A small-molecule ligand and the protein it binds are described below.
Small molecule (SMILES): OC[C@@H](O)C(O)[C@@H](O)CO

Binding-site contacts:
Ligand atom C2 contacts residue GLU180 of chain 1.B at 4.0 Å.
Ligand atom O2 contacts residue HIS219 of chain 1.B at 3.7 Å.
Ligand atom O1 contacts residue HIS219 of chain 1.B at 3.2 Å (h-bond).
Ligand atom C4 contacts residue ASP291 of chain 1.B at 3.9 Å.
Ligand atom C2 contacts residue ASP291 of chain 1.B at 4.0 Å.
Ligand atom C3 contacts residue CO1 of chain 1.I at 3.7 Å.
Ligand atom C4 contacts residue GLU180 of chain 1.B at 3.4 Å.
Ligand atom O1 contacts residue ASP254 of chain 1.B at 3.3 Å (salt-bridge).
Ligand atom O2 contacts residue CO1 of chain 1.I at 2.3 Å.
Ligand atom C2 contacts residue TRP136 of chain 1.B at 3.6 Å (hydrophobic).
Ligand atom O2 contacts residue GLU180 of chain 1.B at 3.4 Å (salt-bridge).
Ligand atom O2 contacts residue GLU216 of chain 1.B at 3.1 Å (salt-bridge).
Ligand atom O2 contacts residue CO1 of chain 1.J at 3.6 Å.
Ligand atom O3 contacts residue CO1 of chain 1.I at 3.8 Å.
Ligand atom O4 contacts residue ASP244 of chain 1.B at 3.5 Å (salt-bridge).
Ligand atom O5 contacts residue THR89 of chain 1.B at 4.0 Å.
Ligand atom O5 contacts residue PHE93 of chain 1.B at 3.9 Å.
Ligand atom O2 contacts residue ASP291 of chain 1.B at 3.0 Å (salt-bridge).
Ligand atom O3 contacts residue TRP15 of chain 1.B at 3.4 Å (h-bond).
Ligand atom O1 contacts residue LYS182 of chain 1.B at 2.9 Å (salt-bridge).
Ligand atom O3 contacts residue ASP291 of chain 1.B at 2.9 Å (salt-bridge).
Ligand atom C2 contacts residue CO1 of chain 1.I at 3.5 Å.
Ligand atom O1 contacts residue TRP136 of chain 1.B at 3.8 Å.
Ligand atom O4 contacts residue GLU180 of chain 1.B at 2.5 Å (salt-bridge).
Ligand atom C1 contacts residue PHE25 of chain 1.A at 3.9 Å (hydrophobic).
Ligand atom O5 contacts residue HIS53 of chain 1.B at 2.9 Å (h-bond).
Ligand atom C5 contacts residue HIS53 of chain 1.B at 3.2 Å.
Ligand atom O4 contacts residue ASP291 of chain 1.B at 3.1 Å (salt-bridge).
Ligand atom C1 contacts residue TRP136 of chain 1.B at 3.5 Å (hydrophobic).
Ligand atom O1 contacts residue CO1 of chain 1.J at 2.7 Å.
Ligand atom C4 contacts residue CO1 of chain 1.I at 3.5 Å.
Ligand atom C1 contacts residue CO1 of chain 1.J at 3.9 Å.
Ligand atom C3 contacts residue TRP136 of chain 1.B at 3.7 Å (hydrophobic).
Ligand atom C5 contacts residue THR89 of chain 1.B at 4.1 Å.
Ligand atom C5 contacts residue TRP136 of chain 1.B at 4.0 Å (hydrophobic).
Ligand atom C3 contacts residue ASP291 of chain 1.B at 3.7 Å.
Ligand atom O4 contacts residue CO1 of chain 1.I at 2.5 Å.
Ligand atom C1 contacts residue LYS182 of chain 1.B at 4.0 Å.
Ligand atom O5 contacts residue TRP136 of chain 1.B at 3.4 Å.
Ligand atom C4 contacts residue TRP136 of chain 1.B at 3.8 Å (hydrophobic).

Sequence of chain 1.B:
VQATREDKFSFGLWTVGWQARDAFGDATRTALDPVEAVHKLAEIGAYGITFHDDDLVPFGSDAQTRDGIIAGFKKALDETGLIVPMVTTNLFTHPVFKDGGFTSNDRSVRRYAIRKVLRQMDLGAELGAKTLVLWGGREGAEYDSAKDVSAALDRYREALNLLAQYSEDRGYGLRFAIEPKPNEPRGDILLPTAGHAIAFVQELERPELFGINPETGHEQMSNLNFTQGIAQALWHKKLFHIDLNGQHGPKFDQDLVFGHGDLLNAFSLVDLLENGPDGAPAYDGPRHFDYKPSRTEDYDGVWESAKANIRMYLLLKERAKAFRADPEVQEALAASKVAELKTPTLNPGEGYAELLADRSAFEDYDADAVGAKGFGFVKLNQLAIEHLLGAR

Sequence of chain 1.A:
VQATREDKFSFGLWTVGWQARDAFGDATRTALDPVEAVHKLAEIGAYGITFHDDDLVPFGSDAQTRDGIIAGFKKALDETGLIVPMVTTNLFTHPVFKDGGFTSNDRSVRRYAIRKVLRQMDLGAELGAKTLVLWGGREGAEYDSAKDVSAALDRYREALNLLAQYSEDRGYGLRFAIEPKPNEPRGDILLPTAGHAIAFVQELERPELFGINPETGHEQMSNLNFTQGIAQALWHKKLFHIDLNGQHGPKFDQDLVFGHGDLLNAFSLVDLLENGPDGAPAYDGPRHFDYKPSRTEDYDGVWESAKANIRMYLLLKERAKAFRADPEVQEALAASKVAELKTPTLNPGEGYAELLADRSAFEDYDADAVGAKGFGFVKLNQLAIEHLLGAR